Sequence of chain 2.A:
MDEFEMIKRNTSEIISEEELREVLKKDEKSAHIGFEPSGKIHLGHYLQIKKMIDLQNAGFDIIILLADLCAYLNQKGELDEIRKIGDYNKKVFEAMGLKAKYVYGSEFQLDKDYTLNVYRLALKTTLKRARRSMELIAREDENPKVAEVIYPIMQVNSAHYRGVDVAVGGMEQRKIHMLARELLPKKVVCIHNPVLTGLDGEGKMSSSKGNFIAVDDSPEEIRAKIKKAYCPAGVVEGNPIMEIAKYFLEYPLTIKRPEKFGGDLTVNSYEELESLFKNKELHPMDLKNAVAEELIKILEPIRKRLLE

A small-molecule ligand and the protein it binds are described below.
Small molecule (SMILES): N[C@@H](Cc1ccc(O)c([N+](=O)[O-])c1)C(=O)O

Binding-site contacts:
Ligand atom OXT contacts residue TYR151 of chain 2.A at 3.4 Å (h-bond).
Ligand atom O2 contacts residue CYS70 of chain 2.A at 3.1 Å (h-bond).
Ligand atom OH contacts residue SER158 of chain 2.A at 2.9 Å (h-bond).
Ligand atom CE1 contacts residue LEU65 of chain 2.A at 3.8 Å (hydrophobic).
Ligand atom CA contacts residue GLN173 of chain 2.A at 3.5 Å.
Ligand atom OH contacts residue GLN155 of chain 2.A at 3.7 Å.
Ligand atom CG contacts residue GLY34 of chain 2.A at 3.7 Å.
Ligand atom CD2 contacts residue GLN155 of chain 2.A at 3.6 Å.
Ligand atom N contacts residue GLN155 of chain 2.A at 2.8 Å (h-bond).
Ligand atom O contacts residue PHE35 of chain 2.A at 3.6 Å.
Ligand atom O1 contacts residue GLN109 of chain 2.A at 2.9 Å (h-bond).
Ligand atom CA contacts residue GLY34 of chain 2.A at 3.9 Å.
Ligand atom CB contacts residue GLY34 of chain 2.A at 3.5 Å.
Ligand atom C contacts residue TYR151 of chain 2.A at 3.5 Å (hydrophobic).
Ligand atom CD1 contacts residue GLN155 of chain 2.A at 3.8 Å.
Ligand atom O1 contacts residue LEU65 of chain 2.A at 3.7 Å.
Ligand atom NN contacts residue LEU65 of chain 2.A at 3.6 Å.
Ligand atom O contacts residue GLU36 of chain 2.A at 3.1 Å (salt-bridge).
Ligand atom O1 contacts residue SER158 of chain 2.A at 3.0 Å.
Ligand atom CB contacts residue TYR151 of chain 2.A at 3.7 Å (hydrophobic).
Ligand atom O1 contacts residue MET154 of chain 2.A at 3.8 Å.
Ligand atom NN contacts residue GLN109 of chain 2.A at 3.5 Å (h-bond).
Ligand atom N contacts residue TYR151 of chain 2.A at 2.8 Å (h-bond).
Ligand atom CZ contacts residue LEU65 of chain 2.A at 3.7 Å (hydrophobic).
Ligand atom NN contacts residue CYS70 of chain 2.A at 3.7 Å.
Ligand atom CD1 contacts residue ALA67 of chain 2.A at 3.5 Å (hydrophobic).
Ligand atom O1 contacts residue GLN155 of chain 2.A at 3.5 Å.
Ligand atom O contacts residue GLY34 of chain 2.A at 3.8 Å.
Ligand atom CD2 contacts residue GLY34 of chain 2.A at 3.4 Å.
Ligand atom CE2 contacts residue GLN155 of chain 2.A at 3.6 Å.
Ligand atom O2 contacts residue GLN109 of chain 2.A at 3.2 Å (h-bond).
Ligand atom CZ contacts residue GLN155 of chain 2.A at 3.5 Å.
Ligand atom CA contacts residue TYR151 of chain 2.A at 3.4 Å (hydrophobic).
Ligand atom N contacts residue GLN173 of chain 2.A at 2.8 Å (h-bond).
Ligand atom CE2 contacts residue GLY34 of chain 2.A at 3.6 Å.
Ligand atom CG contacts residue GLN155 of chain 2.A at 3.6 Å.
Ligand atom O2 contacts residue ALA67 of chain 2.A at 3.6 Å.
Ligand atom OXT contacts residue GLN173 of chain 2.A at 3.0 Å (h-bond).
Ligand atom OH contacts residue LEU65 of chain 2.A at 3.4 Å.
Ligand atom C contacts residue GLN173 of chain 2.A at 3.6 Å.